Binding-site contacts:
Ligand atom O1 contacts residue VAL53 of chain 1.B at 3.4 Å.
Ligand atom F1 contacts residue GLU219 of chain 1.B at 2.9 Å.
Ligand atom C8 contacts residue PHE182 of chain 1.B at 3.6 Å (hydrophobic).
Ligand atom C4 contacts residue PHE182 of chain 1.B at 3.8 Å (hydrophobic).
Ligand atom C15 contacts residue ARG44 of chain 1.B at 3.7 Å.
Ligand atom C15 contacts residue ASN39 of chain 1.B at 3.8 Å.
Ligand atom F1 contacts residue ALA186 of chain 1.B at 3.5 Å.
Ligand atom C3 contacts residue PHE182 of chain 1.B at 3.8 Å (hydrophobic).
Ligand atom C7 contacts residue PHE182 of chain 1.B at 3.4 Å (hydrophobic).
Ligand atom C10 contacts residue PHE182 of chain 1.B at 3.8 Å (hydrophobic).
Ligand atom C15 contacts residue TYR40 of chain 1.B at 3.8 Å (hydrophobic).
Ligand atom N1 contacts residue VAL53 of chain 1.B at 3.5 Å.
Ligand atom C13 contacts residue ALA57 of chain 1.B at 3.6 Å (hydrophobic).
Ligand atom S2 contacts residue TYR40 of chain 1.B at 3.5 Å.
Ligand atom O1 contacts residue ARG44 of chain 1.B at 3.2 Å.
Ligand atom O2 contacts residue VAL272 of chain 1.B at 3.4 Å.
Ligand atom C6 contacts residue PHE182 of chain 1.B at 3.4 Å (hydrophobic).
Ligand atom C10 contacts residue ASN39 of chain 1.B at 3.2 Å.
Ligand atom C9 contacts residue PHE182 of chain 1.B at 3.5 Å (hydrophobic).
Ligand atom C5 contacts residue ASN39 of chain 1.B at 3.4 Å.
Ligand atom C1 contacts residue ASP267 of chain 1.B at 3.4 Å.
Ligand atom C4 contacts residue TYR35 of chain 1.B at 3.0 Å (hydrophobic).
Ligand atom C5 contacts residue TYR40 of chain 1.B at 3.6 Å (hydrophobic).
Ligand atom C11 contacts residue TYR222 of chain 1.B at 3.7 Å (hydrophobic).
Ligand atom O2 contacts residue VAL53 of chain 1.B at 3.1 Å.
Ligand atom C13 contacts residue VAL53 of chain 1.B at 3.8 Å (hydrophobic).
Ligand atom C4 contacts residue ASN39 of chain 1.B at 3.7 Å.
Ligand atom C6 contacts residue TYR40 of chain 1.B at 3.7 Å (hydrophobic).
Ligand atom O2 contacts residue MET258 of chain 1.B at 3.6 Å.
Ligand atom C1 contacts residue GLU219 of chain 1.B at 3.2 Å.
Ligand atom C9 contacts residue ASN39 of chain 1.B at 3.5 Å.
Ligand atom F1 contacts residue TYR222 of chain 1.B at 3.4 Å.
Ligand atom S1 contacts residue VAL53 of chain 1.B at 3.7 Å.
Ligand atom N2 contacts residue GLU219 of chain 1.B at 3.2 Å (salt-bridge).
Ligand atom C5 contacts residue TYR35 of chain 1.B at 3.6 Å (hydrophobic).
Ligand atom C14 contacts residue ASN39 of chain 1.B at 3.3 Å.
Ligand atom C11 contacts residue GLU219 of chain 1.B at 3.7 Å.
Ligand atom C5 contacts residue PHE182 of chain 1.B at 3.5 Å (hydrophobic).
Ligand atom N2 contacts residue ASP267 of chain 1.B at 3.5 Å (salt-bridge).
Ligand atom C10 contacts residue TYR35 of chain 1.B at 3.8 Å (hydrophobic).

The small molecule below binds the protein below.
Small molecule (SMILES): O=S(=O)(c1ccc2c(c1)CN[C@@H](CF)C2)N1CCSCC1

Sequence of chain 1.B:
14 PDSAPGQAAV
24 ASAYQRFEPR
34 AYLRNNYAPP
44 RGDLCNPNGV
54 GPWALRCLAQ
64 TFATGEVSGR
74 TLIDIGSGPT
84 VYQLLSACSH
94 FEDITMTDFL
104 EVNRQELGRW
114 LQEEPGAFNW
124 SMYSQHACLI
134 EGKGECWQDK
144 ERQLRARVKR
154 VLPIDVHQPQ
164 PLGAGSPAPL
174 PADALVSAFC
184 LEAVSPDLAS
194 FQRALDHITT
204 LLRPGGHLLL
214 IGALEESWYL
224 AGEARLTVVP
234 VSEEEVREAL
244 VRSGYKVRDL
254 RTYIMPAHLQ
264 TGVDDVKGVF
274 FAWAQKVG